The protein below binds the small molecule below.
Small molecule (SMILES): CC[C@@H](Cc1ccc(OC)c(CNC(=O)c2ccc3ccc4cccc5ccc2c3c45)c1)C(=O)O

Binding-site contacts:
Ligand atom C1 contacts residue HIS245 of chain 1.A at 3.6 Å.
Ligand atom O1 contacts residue TYR269 of chain 1.A at 2.7 Å (h-bond).
Ligand atom C87 contacts residue VAL137 of chain 1.A at 3.5 Å (hydrophobic).
Ligand atom O2 contacts residue LEU265 of chain 1.A at 3.6 Å.
Ligand atom C93 contacts residue THR84 of chain 1.A at 3.6 Å.
Ligand atom O1 contacts residue TYR119 of chain 1.A at 3.3 Å (h-bond).
Ligand atom C4 contacts residue CYS81 of chain 1.A at 3.6 Å (hydrophobic).
Ligand atom C7 contacts residue CYS81 of chain 1.A at 3.8 Å (hydrophobic).
Ligand atom N99 contacts residue CYS81 of chain 1.A at 3.4 Å (h-bond).
Ligand atom C17 contacts residue VAL137 of chain 1.A at 3.5 Å (hydrophobic).
Ligand atom C11 contacts residue PHE123 of chain 1.A at 3.8 Å (hydrophobic).
Ligand atom C85 contacts residue ALA138 of chain 1.A at 3.6 Å (hydrophobic).
Ligand atom C93 contacts residue VAL137 of chain 1.A at 3.7 Å (hydrophobic).
Ligand atom C5 contacts residue SER85 of chain 1.A at 3.5 Å.
Ligand atom C12 contacts residue MET160 of chain 1.A at 3.6 Å (hydrophobic).
Ligand atom C1 contacts residue SER85 of chain 1.A at 3.4 Å.
Ligand atom C15 contacts residue THR84 of chain 1.A at 3.7 Å.
Ligand atom C3 contacts residue HIS245 of chain 1.A at 3.8 Å.
Ligand atom C3 contacts residue CYS81 of chain 1.A at 3.6 Å (hydrophobic).
Ligand atom C91 contacts residue LEU52 of chain 1.A at 3.7 Å (hydrophobic).
Ligand atom C22 contacts residue CYS81 of chain 1.A at 3.6 Å (hydrophobic).
Ligand atom C5 contacts residue HIS245 of chain 1.A at 3.7 Å.
Ligand atom C94 contacts residue ALA138 of chain 1.A at 3.5 Å (hydrophobic).
Ligand atom O3 contacts residue LEU126 of chain 1.A at 3.8 Å.
Ligand atom C4 contacts residue GLN82 of chain 1.A at 3.8 Å.
Ligand atom C1 contacts residue TYR269 of chain 1.A at 3.8 Å (hydrophobic).
Ligand atom O2 contacts residue TYR119 of chain 1.A at 2.7 Å (h-bond).
Ligand atom C2 contacts residue SER85 of chain 1.A at 3.5 Å.
Ligand atom C9 contacts residue LEU126 of chain 1.A at 3.8 Å (hydrophobic).
Ligand atom C92 contacts residue ILE144 of chain 1.A at 3.6 Å (hydrophobic).
Ligand atom O2 contacts residue SER85 of chain 1.A at 2.5 Å (h-bond).
Ligand atom C12 contacts residue MET135 of chain 1.A at 3.6 Å (hydrophobic).
Ligand atom C2 contacts residue CYS81 of chain 1.A at 3.8 Å (hydrophobic).
Ligand atom O3 contacts residue MET135 of chain 1.A at 3.6 Å (h-bond).
Ligand atom C4 contacts residue PHE78 of chain 1.A at 3.5 Å (hydrophobic).
Ligand atom C96 contacts residue CYS80 of chain 1.A at 3.8 Å (hydrophobic).
Ligand atom C1 contacts residue TYR119 of chain 1.A at 3.3 Å (hydrophobic).
Ligand atom O99 contacts residue THR84 of chain 1.A at 3.5 Å.
Ligand atom C19 contacts residue VAL137 of chain 1.A at 3.8 Å (hydrophobic).
Ligand atom O1 contacts residue HIS245 of chain 1.A at 2.7 Å (h-bond).

Sequence of chain 1.A:
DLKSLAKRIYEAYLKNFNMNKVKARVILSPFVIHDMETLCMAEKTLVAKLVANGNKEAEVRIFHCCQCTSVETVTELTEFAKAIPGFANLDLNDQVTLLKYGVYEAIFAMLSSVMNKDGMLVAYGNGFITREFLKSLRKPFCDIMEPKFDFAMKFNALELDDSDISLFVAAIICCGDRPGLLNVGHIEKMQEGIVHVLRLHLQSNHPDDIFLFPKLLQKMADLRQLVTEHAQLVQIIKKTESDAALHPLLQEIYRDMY